Binding-site contacts:
Ligand atom C5 contacts residue ASN61 of chain 1.C at 3.7 Å.
Ligand atom N2 contacts residue ASN61 of chain 1.C at 2.9 Å (h-bond).
Ligand atom C3 contacts residue ASN61 of chain 1.C at 3.8 Å.
Ligand atom C1 contacts residue ASN61 of chain 1.C at 1.4 Å.
Ligand atom C4 contacts residue ASN61 of chain 1.C at 4.3 Å.
Ligand atom O5 contacts residue TYR28 of chain 1.C at 4.5 Å.
Ligand atom C7 contacts residue ASN61 of chain 1.C at 3.8 Å.
Ligand atom O5 contacts residue ASN61 of chain 1.C at 2.4 Å (h-bond).
Ligand atom O7 contacts residue ASN61 of chain 1.C at 4.3 Å.
Ligand atom O7 contacts residue PRO631 of chain 1.C at 4.3 Å.
Ligand atom C8 contacts residue PHE59 of chain 1.C at 3.6 Å (hydrophobic).
Ligand atom C8 contacts residue PRO631 of chain 1.C at 4.0 Å (hydrophobic).
Ligand atom C2 contacts residue ASN61 of chain 1.C at 2.5 Å.

A protein and the small-molecule ligand that binds it are described below.
Small molecule (SMILES): CC(=O)N[C@@H]1[C@@H](O)[C@H](O)[C@@H](CO)O[C@H]1O

Sequence of chain 1.C:
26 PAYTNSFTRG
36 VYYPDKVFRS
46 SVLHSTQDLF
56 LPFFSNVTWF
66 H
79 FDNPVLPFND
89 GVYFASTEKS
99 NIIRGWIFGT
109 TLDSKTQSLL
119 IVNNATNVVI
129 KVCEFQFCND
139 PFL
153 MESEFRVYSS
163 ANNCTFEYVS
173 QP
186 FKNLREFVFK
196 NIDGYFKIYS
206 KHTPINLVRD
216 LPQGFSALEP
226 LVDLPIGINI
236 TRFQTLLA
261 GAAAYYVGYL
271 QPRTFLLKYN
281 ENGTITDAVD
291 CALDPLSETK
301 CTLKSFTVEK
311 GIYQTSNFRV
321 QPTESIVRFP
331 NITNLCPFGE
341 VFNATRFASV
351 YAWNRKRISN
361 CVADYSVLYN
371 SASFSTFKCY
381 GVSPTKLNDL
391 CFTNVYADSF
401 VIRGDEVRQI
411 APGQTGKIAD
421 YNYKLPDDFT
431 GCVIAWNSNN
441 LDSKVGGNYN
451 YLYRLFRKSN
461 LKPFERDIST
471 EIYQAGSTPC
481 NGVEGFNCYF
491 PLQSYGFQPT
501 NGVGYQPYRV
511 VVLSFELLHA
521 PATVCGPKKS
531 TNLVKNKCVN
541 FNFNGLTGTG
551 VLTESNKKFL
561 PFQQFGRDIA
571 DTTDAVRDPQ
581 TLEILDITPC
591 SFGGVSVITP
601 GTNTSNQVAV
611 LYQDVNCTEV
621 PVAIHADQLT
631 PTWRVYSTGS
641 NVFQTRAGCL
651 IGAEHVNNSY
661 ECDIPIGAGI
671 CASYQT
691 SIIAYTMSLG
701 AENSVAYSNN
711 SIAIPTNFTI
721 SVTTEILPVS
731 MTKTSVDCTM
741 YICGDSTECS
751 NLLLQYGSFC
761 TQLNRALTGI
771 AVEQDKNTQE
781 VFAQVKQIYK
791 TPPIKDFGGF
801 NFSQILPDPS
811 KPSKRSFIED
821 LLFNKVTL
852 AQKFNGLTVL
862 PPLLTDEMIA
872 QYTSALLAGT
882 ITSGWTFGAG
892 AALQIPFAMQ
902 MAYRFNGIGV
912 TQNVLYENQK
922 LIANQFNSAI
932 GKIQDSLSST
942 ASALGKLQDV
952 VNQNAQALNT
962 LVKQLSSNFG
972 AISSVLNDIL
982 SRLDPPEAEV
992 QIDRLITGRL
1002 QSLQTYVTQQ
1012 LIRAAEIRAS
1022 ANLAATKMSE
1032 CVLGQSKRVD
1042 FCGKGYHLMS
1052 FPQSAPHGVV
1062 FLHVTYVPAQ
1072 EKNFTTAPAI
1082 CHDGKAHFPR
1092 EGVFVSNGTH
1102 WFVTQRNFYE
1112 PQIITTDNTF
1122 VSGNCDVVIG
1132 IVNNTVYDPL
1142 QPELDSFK